Sequence of chain 1.D:
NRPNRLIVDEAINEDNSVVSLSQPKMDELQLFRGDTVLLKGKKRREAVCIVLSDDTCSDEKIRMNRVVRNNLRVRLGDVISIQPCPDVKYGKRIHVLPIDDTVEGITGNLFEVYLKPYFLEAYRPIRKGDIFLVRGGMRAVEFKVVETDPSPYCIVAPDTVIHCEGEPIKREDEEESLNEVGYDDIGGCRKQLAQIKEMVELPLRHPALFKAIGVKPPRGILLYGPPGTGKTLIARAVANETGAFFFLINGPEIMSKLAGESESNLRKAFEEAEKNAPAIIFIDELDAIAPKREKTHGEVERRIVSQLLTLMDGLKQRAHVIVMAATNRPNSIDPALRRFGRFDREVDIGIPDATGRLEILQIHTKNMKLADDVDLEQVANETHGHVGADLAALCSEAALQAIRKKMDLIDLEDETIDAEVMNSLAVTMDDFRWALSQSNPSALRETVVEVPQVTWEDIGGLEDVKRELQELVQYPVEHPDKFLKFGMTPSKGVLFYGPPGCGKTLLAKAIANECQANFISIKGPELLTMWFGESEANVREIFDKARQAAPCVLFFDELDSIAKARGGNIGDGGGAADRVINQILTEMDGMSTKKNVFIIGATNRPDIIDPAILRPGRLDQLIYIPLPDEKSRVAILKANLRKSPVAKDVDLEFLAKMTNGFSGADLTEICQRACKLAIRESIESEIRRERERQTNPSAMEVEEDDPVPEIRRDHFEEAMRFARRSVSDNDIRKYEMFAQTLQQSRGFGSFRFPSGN

Binding-site contacts:
Ligand atom O3B contacts residue GLY248 of chain 1.E at 3.1 Å (h-bond).
Ligand atom PB contacts residue THR249 of chain 1.E at 3.9 Å.
Ligand atom O2B contacts residue MG1 of chain 1.Z at 3.5 Å.
Ligand atom O2A contacts residue GLY250 of chain 1.E at 3.3 Å.
Ligand atom O2A contacts residue LEU253 of chain 1.E at 3.7 Å.
Ligand atom O2B contacts residue THR252 of chain 1.E at 3.4 Å (h-bond).
Ligand atom O1B contacts residue THR249 of chain 1.E at 2.9 Å (h-bond).
Ligand atom N7 contacts residue THR249 of chain 1.E at 3.5 Å (h-bond).
Ligand atom C8 contacts residue ALA409 of chain 1.E at 3.5 Å (hydrophobic).
Ligand atom O1B contacts residue GLY250 of chain 1.E at 2.8 Å (h-bond).
Ligand atom C6 contacts residue ILE380 of chain 1.E at 3.5 Å (hydrophobic).
Ligand atom O2G contacts residue MG1 of chain 1.Z at 2.1 Å.
Ligand atom N1 contacts residue ILE380 of chain 1.E at 3.3 Å.
Ligand atom N6 contacts residue ILE380 of chain 1.E at 3.4 Å.
Ligand atom N7 contacts residue GLY248 of chain 1.E at 3.5 Å (h-bond).
Ligand atom N1 contacts residue ILE206 of chain 1.E at 3.9 Å.
Ligand atom N6 contacts residue GLY207 of chain 1.E at 3.2 Å (h-bond).
Ligand atom PB contacts residue GLY248 of chain 1.E at 3.7 Å.
Ligand atom C8 contacts residue GLY248 of chain 1.E at 3.2 Å.
Ligand atom PB contacts residue GLY250 of chain 1.E at 3.5 Å.
Ligand atom O1B contacts residue GLY248 of chain 1.E at 3.2 Å (h-bond).
Ligand atom C2 contacts residue ASP205 of chain 1.E at 3.3 Å.
Ligand atom O3G contacts residue LYS251 of chain 1.E at 3.6 Å (salt-bridge).
Ligand atom O4' contacts residue ALA409 of chain 1.E at 3.5 Å.
Ligand atom O2A contacts residue THR252 of chain 1.E at 3.6 Å.
Ligand atom N1 contacts residue GLY207 of chain 1.E at 3.6 Å.
Ligand atom N7 contacts residue GLY408 of chain 1.E at 3.5 Å.
Ligand atom O1B contacts residue LYS251 of chain 1.E at 3.2 Å (salt-bridge).
Ligand atom S1G contacts residue ARG359 of chain 1.D at 3.8 Å.
Ligand atom C5' contacts residue GLY248 of chain 1.E at 3.8 Å.
Ligand atom C2 contacts residue LEU253 of chain 1.E at 3.6 Å (hydrophobic).
Ligand atom O3A contacts residue GLY248 of chain 1.E at 3.6 Å.
Ligand atom C8 contacts residue GLY408 of chain 1.E at 3.5 Å.
Ligand atom O2B contacts residue LYS251 of chain 1.E at 3.7 Å.
Ligand atom PG contacts residue MG1 of chain 1.Z at 3.6 Å.
Ligand atom N6 contacts residue THR249 of chain 1.E at 3.9 Å.
Ligand atom O3A contacts residue GLY250 of chain 1.E at 3.1 Å (h-bond).
Ligand atom O3G contacts residue ASN348 of chain 1.E at 3.4 Å (h-bond).
Ligand atom O2' contacts residue LEU253 of chain 1.E at 3.9 Å.
Ligand atom N3 contacts residue LEU253 of chain 1.E at 3.5 Å.

A protein and the small-molecule ligand that binds it are described below.
Small molecule (SMILES): Nc1ncnc2c1ncn2[C@@H]1O[C@H](COP(=O)(O)OP(=O)(O)OP(O)(O)=S)[C@@H](O)[C@H]1O

Sequence of chain 1.E:
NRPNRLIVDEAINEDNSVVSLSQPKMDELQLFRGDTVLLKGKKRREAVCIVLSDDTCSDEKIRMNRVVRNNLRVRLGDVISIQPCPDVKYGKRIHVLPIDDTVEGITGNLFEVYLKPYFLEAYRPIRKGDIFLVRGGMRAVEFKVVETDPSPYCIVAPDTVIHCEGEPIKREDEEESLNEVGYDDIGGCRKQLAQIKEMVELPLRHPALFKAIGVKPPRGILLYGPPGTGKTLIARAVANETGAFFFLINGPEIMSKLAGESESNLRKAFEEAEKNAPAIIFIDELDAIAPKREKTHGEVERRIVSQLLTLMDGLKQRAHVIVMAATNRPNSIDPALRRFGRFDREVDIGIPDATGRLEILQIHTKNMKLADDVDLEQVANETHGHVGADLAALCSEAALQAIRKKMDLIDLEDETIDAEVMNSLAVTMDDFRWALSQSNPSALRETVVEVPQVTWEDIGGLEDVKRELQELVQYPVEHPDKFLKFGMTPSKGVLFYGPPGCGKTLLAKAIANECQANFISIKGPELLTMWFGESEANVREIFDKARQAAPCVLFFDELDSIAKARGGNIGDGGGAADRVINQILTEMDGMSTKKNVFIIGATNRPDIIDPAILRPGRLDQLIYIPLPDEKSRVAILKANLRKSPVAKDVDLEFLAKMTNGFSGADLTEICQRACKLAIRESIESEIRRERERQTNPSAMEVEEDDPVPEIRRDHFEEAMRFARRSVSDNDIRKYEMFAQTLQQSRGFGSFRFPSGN